Sequence of chain 1.E:
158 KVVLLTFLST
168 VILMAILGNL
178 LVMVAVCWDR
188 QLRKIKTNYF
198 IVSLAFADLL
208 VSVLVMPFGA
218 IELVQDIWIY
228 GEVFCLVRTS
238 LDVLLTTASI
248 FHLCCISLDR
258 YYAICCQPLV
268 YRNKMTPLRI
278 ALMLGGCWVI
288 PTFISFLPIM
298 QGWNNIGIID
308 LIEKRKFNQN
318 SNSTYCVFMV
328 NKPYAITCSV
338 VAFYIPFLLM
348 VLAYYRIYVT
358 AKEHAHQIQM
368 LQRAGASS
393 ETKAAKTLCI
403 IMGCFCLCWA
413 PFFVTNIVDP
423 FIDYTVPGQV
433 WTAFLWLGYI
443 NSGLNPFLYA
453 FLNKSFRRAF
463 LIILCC

This protein binds this small molecule.
Small molecule (SMILES): CC(C)CCC[C@@H](C)[C@H]1CC[C@H]2[C@@H]3CC=C4C[C@@H](O)CC[C@]4(C)[C@H]3CC[C@]12C

Binding-site contacts:
Ligand atom C3 contacts residue TRP285 of chain 1.E at 4.5 Å (hydrophobic).
Ligand atom C23 contacts residue TYR196 of chain 1.E at 4.3 Å (hydrophobic).
Ligand atom C20 contacts residue PLM1 of chain 1.K at 4.5 Å.
Ligand atom C11 contacts residue TRP285 of chain 1.E at 4.1 Å (hydrophobic).
Ligand atom C9 contacts residue PHE203 of chain 1.E at 4.3 Å (hydrophobic).
Ligand atom C2 contacts residue TRP285 of chain 1.E at 3.8 Å (hydrophobic).
Ligand atom C17 contacts residue VAL199 of chain 1.E at 4.5 Å (hydrophobic).
Ligand atom C16 contacts residue VAL199 of chain 1.E at 4.3 Å (hydrophobic).
Ligand atom C10 contacts residue PHE203 of chain 1.E at 4.4 Å (hydrophobic).
Ligand atom C25 contacts residue ARG190 of chain 1.E at 4.3 Å.
Ligand atom C26 contacts residue ARG190 of chain 1.E at 4.0 Å.
Ligand atom C1 contacts residue TRP285 of chain 1.E at 3.6 Å (hydrophobic).
Ligand atom C4 contacts residue PHE203 of chain 1.E at 3.9 Å (hydrophobic).
Ligand atom C22 contacts residue TYR196 of chain 1.E at 4.3 Å (hydrophobic).
Ligand atom C2 contacts residue PLM1 of chain 1.K at 4.2 Å.
Ligand atom C11 contacts residue PLM1 of chain 1.K at 4.3 Å.
Ligand atom C1 contacts residue PLM1 of chain 1.K at 4.3 Å.
Ligand atom C27 contacts residue ARG190 of chain 1.E at 3.7 Å.
Ligand atom C19 contacts residue PLM1 of chain 1.K at 4.1 Å.
Ligand atom C12 contacts residue SER200 of chain 1.E at 4.4 Å.
Ligand atom C18 contacts residue PLM1 of chain 1.K at 4.3 Å.
Ligand atom C25 contacts residue PLM1 of chain 1.K at 4.5 Å.
Ligand atom C6 contacts residue PHE203 of chain 1.E at 3.4 Å (hydrophobic).
Ligand atom C3 contacts residue PHE203 of chain 1.E at 4.1 Å (hydrophobic).
Ligand atom C5 contacts residue PHE203 of chain 1.E at 3.5 Å (hydrophobic).
Ligand atom C21 contacts residue PLM1 of chain 1.K at 4.0 Å.
Ligand atom C7 contacts residue PHE203 of chain 1.E at 3.5 Å (hydrophobic).
Ligand atom C24 contacts residue VAL199 of chain 1.E at 4.0 Å (hydrophobic).
Ligand atom C23 contacts residue PLM1 of chain 1.K at 4.3 Å.
Ligand atom C27 contacts residue TYR196 of chain 1.E at 4.1 Å (hydrophobic).
Ligand atom C12 contacts residue LEU281 of chain 1.E at 4.1 Å (hydrophobic).
Ligand atom C27 contacts residue PLM1 of chain 1.K at 4.4 Å.
Ligand atom C22 contacts residue VAL199 of chain 1.E at 3.8 Å (hydrophobic).
Ligand atom C21 contacts residue TYR196 of chain 1.E at 4.2 Å (hydrophobic).
Ligand atom C21 contacts residue LEU281 of chain 1.E at 3.3 Å (hydrophobic).